Sequence of chain 1.D:
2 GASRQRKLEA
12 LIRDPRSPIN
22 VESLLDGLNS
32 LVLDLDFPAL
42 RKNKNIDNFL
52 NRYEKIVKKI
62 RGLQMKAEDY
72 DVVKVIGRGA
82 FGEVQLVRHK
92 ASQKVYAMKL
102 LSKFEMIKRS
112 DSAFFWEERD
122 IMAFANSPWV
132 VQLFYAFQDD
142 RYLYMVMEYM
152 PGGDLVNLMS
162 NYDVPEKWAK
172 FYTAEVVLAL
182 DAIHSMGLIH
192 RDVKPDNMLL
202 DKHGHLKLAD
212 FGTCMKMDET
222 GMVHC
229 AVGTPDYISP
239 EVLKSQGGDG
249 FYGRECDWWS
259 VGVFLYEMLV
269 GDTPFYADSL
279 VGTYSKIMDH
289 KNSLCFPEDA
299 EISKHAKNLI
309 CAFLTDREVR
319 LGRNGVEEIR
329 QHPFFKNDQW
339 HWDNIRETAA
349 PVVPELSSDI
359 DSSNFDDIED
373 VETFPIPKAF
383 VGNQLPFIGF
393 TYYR

Binding-site contacts:
Ligand atom N4 contacts residue TYR150 of chain 1.D at 3.8 Å.
Ligand atom C24 contacts residue ASP211 of chain 1.D at 3.5 Å.
Ligand atom C21 contacts residue GLY80 of chain 1.D at 3.8 Å.
Ligand atom N27 contacts residue ASP211 of chain 1.D at 3.3 Å (salt-bridge).
Ligand atom C9 contacts residue VAL85 of chain 1.D at 3.8 Å (hydrophobic).
Ligand atom F1 contacts residue PHE363 of chain 1.D at 3.2 Å.
Ligand atom C15 contacts residue ASN198 of chain 1.D at 3.8 Å.
Ligand atom F34 contacts residue PHE115 of chain 1.D at 3.2 Å.
Ligand atom C3 contacts residue PHE363 of chain 1.D at 3.8 Å (hydrophobic).
Ligand atom O10 contacts residue MET148 of chain 1.D at 3.5 Å.
Ligand atom C5 contacts residue ALA98 of chain 1.D at 3.8 Å (hydrophobic).
Ligand atom N16 contacts residue ASP211 of chain 1.D at 2.8 Å (salt-bridge).
Ligand atom N16 contacts residue ASN198 of chain 1.D at 2.6 Å (h-bond).
Ligand atom O26 contacts residue PHE82 of chain 1.D at 3.0 Å (h-bond).
Ligand atom C22 contacts residue GLY80 of chain 1.D at 3.7 Å.
Ligand atom C18 contacts residue VAL85 of chain 1.D at 3.5 Å (hydrophobic).
Ligand atom C35 contacts residue VAL230 of chain 1.D at 3.7 Å (hydrophobic).
Ligand atom C13 contacts residue ASN198 of chain 1.D at 3.8 Å.
Ligand atom C32 contacts residue PHE82 of chain 1.D at 3.6 Å (hydrophobic).
Ligand atom O37 contacts residue VAL230 of chain 1.D at 3.3 Å (h-bond).
Ligand atom C21 contacts residue GLY83 of chain 1.D at 3.8 Å.
Ligand atom N4 contacts residue GLU149 of chain 1.D at 3.7 Å.
Ligand atom C15 contacts residue ASP211 of chain 1.D at 3.7 Å.
Ligand atom C13 contacts residue ASP197 of chain 1.D at 3.5 Å.
Ligand atom C5 contacts residue MET151 of chain 1.D at 3.7 Å (hydrophobic).
Ligand atom C5 contacts residue GLU149 of chain 1.D at 3.5 Å.
Ligand atom F34 contacts residue PHE82 of chain 1.D at 3.8 Å.
Ligand atom O36 contacts residue VAL230 of chain 1.D at 3.4 Å (h-bond).
Ligand atom C33 contacts residue PHE82 of chain 1.D at 3.7 Å (hydrophobic).
Ligand atom F1 contacts residue ILE77 of chain 1.D at 3.2 Å.
Ligand atom C20 contacts residue VAL85 of chain 1.D at 3.7 Å (hydrophobic).
Ligand atom N4 contacts residue MET151 of chain 1.D at 3.1 Å (h-bond).
Ligand atom C3 contacts residue ILE77 of chain 1.D at 3.6 Å (hydrophobic).
Ligand atom O36 contacts residue THR214 of chain 1.D at 3.8 Å.
Ligand atom C38 contacts residue VAL230 of chain 1.D at 3.7 Å (hydrophobic).
Ligand atom C2 contacts residue ILE77 of chain 1.D at 3.7 Å (hydrophobic).
Ligand atom C22 contacts residue LEU102 of chain 1.D at 3.7 Å (hydrophobic).
Ligand atom N4 contacts residue ALA98 of chain 1.D at 3.5 Å.
Ligand atom C3 contacts residue MET151 of chain 1.D at 3.8 Å (hydrophobic).
Ligand atom O26 contacts residue ALA81 of chain 1.D at 3.5 Å.

The small molecule below binds the protein below.
Small molecule (SMILES): COC(=O)c1ccc(F)c(NC(=O)c2cccc(-c3cc(C(=O)Nc4ccncc4F)ccc3CN)c2)c1